Sequence of chain 1.B:
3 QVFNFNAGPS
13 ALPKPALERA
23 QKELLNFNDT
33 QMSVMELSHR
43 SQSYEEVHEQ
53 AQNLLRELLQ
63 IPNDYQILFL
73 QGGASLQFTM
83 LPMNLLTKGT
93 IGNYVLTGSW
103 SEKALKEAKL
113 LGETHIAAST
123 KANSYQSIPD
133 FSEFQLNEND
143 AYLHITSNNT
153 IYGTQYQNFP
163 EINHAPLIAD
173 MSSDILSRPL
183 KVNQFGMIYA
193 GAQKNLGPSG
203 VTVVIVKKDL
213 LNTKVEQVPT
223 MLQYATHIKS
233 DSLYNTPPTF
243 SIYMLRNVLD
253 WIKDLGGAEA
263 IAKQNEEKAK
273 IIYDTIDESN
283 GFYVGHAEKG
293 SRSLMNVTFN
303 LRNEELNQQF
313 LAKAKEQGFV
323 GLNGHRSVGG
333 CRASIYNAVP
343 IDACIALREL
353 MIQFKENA

Sequence of chain 1.A:
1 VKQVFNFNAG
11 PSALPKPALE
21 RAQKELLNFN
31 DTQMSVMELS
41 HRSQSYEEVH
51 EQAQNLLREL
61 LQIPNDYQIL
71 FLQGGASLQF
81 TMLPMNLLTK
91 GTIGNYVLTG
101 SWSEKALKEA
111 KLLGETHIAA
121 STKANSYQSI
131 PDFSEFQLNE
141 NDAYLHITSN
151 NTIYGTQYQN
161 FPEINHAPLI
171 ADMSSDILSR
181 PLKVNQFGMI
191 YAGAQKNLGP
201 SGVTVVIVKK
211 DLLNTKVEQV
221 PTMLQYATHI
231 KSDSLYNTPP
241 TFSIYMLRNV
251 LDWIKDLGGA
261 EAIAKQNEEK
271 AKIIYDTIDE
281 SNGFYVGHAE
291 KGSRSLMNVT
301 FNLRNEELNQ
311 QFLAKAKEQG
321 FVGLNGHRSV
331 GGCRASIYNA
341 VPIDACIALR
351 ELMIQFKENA

A small-molecule ligand and the protein it binds are described below.
Small molecule (SMILES): N[C@@H](COP(=O)(O)O)C(=O)O

Binding-site contacts:
Ligand atom P contacts residue HIS327 of chain 1.B at 3.6 Å.
Ligand atom C contacts residue HIS327 of chain 1.B at 4.0 Å.
Ligand atom O2P contacts residue ARG328 of chain 1.B at 2.9 Å (salt-bridge).
Ligand atom O3P contacts residue NA1 of chain 1.K at 2.7 Å (h-bond).
Ligand atom CA contacts residue LYS196 of chain 1.B at 4.0 Å.
Ligand atom OG contacts residue TRP102 of chain 1.B at 3.2 Å.
Ligand atom O2P contacts residue ARG42 of chain 1.A at 2.9 Å (salt-bridge).
Ligand atom O contacts residue ARG334 of chain 1.B at 3.0 Å (salt-bridge).
Ligand atom P contacts residue ARG328 of chain 1.B at 3.7 Å.
Ligand atom P contacts residue NA1 of chain 1.K at 4.0 Å.
Ligand atom CB contacts residue PLP1 of chain 1.I at 3.1 Å.
Ligand atom C contacts residue PLP1 of chain 1.I at 3.8 Å.
Ligand atom N contacts residue LYS196 of chain 1.B at 3.5 Å (salt-bridge).
Ligand atom O3P contacts residue TRP102 of chain 1.B at 3.7 Å.
Ligand atom O2P contacts residue HIS327 of chain 1.B at 3.7 Å.
Ligand atom O1P contacts residue ARG42 of chain 1.A at 2.8 Å (salt-bridge).
Ligand atom CB contacts residue TRP102 of chain 1.B at 4.0 Å (hydrophobic).
Ligand atom O contacts residue THR152 of chain 1.B at 3.5 Å.
Ligand atom CA contacts residue TRP102 of chain 1.B at 4.0 Å (hydrophobic).
Ligand atom N contacts residue PLP1 of chain 1.I at 1.4 Å.
Ligand atom OXT contacts residue ALA9 of chain 1.B at 3.7 Å.
Ligand atom C contacts residue ARG334 of chain 1.B at 3.5 Å.
Ligand atom OG contacts residue PLP1 of chain 1.I at 3.6 Å.
Ligand atom CA contacts residue PLP1 of chain 1.I at 2.5 Å.
Ligand atom CB contacts residue HIS41 of chain 1.A at 4.0 Å.
Ligand atom O contacts residue TRP102 of chain 1.B at 3.3 Å (h-bond).
Ligand atom OG contacts residue HIS327 of chain 1.B at 3.7 Å.
Ligand atom OXT contacts residue ARG334 of chain 1.B at 2.8 Å (salt-bridge).
Ligand atom OXT contacts residue HIS327 of chain 1.B at 3.6 Å.
Ligand atom O contacts residue HIS327 of chain 1.B at 4.1 Å.
Ligand atom O3P contacts residue ARG328 of chain 1.B at 2.9 Å (salt-bridge).
Ligand atom O contacts residue PLP1 of chain 1.I at 3.9 Å.
Ligand atom P contacts residue ARG42 of chain 1.A at 3.5 Å.
Ligand atom O2P contacts residue HIS41 of chain 1.A at 3.6 Å (h-bond).
Ligand atom O3P contacts residue HIS327 of chain 1.B at 2.8 Å (h-bond).
Ligand atom O contacts residue ILE153 of chain 1.B at 3.7 Å.
Ligand atom O1P contacts residue HIS41 of chain 1.A at 2.9 Å (h-bond).
Ligand atom P contacts residue HIS41 of chain 1.A at 3.8 Å.
Ligand atom O3P contacts residue ARG42 of chain 1.A at 3.9 Å.
Ligand atom N contacts residue TRP102 of chain 1.B at 3.3 Å.